This small molecule binds to this protein.
Small molecule (SMILES): CN(CCOc1ccc(C[C@H]2SC(=O)NC2=O)cc1)c1ccccn1

Binding-site contacts:
Ligand atom N3 contacts residue THR196 of chain 1.A at 3.1 Å (h-bond).
Ligand atom C9 contacts residue LEU195 of chain 1.A at 3.9 Å (hydrophobic).
Ligand atom C20 contacts residue PRO199 of chain 1.A at 3.7 Å (hydrophobic).
Ligand atom C4 contacts residue HIS92 of chain 1.A at 3.5 Å.
Ligand atom N3 contacts residue HIS94 of chain 1.A at 3.5 Å (h-bond).
Ligand atom C4 contacts residue THR197 of chain 1.A at 4.0 Å.
Ligand atom O4 contacts residue THR196 of chain 1.A at 3.8 Å.
Ligand atom N18 contacts residue PRO199 of chain 1.A at 3.8 Å.
Ligand atom C4 contacts residue THR196 of chain 1.A at 3.5 Å.
Ligand atom C8 contacts residue LEU195 of chain 1.A at 3.9 Å (hydrophobic).
Ligand atom C2 contacts residue ZN1 of chain 1.B at 3.1 Å.
Ligand atom O2 contacts residue VAL140 of chain 1.A at 3.8 Å.
Ligand atom C5 contacts residue THR197 of chain 1.A at 3.6 Å.
Ligand atom O2 contacts residue HIS117 of chain 1.A at 3.4 Å (h-bond).
Ligand atom C9 contacts residue PHE128 of chain 1.A at 3.4 Å (hydrophobic).
Ligand atom O4 contacts residue ZN1 of chain 1.B at 3.0 Å.
Ligand atom O13 contacts residue PHE128 of chain 1.A at 4.0 Å.
Ligand atom N3 contacts residue HIS92 of chain 1.A at 3.0 Å (h-bond).
Ligand atom S1 contacts residue LEU195 of chain 1.A at 3.7 Å.
Ligand atom C6 contacts residue THR197 of chain 1.A at 3.9 Å.
Ligand atom N3 contacts residue ZN1 of chain 1.B at 1.9 Å.
Ligand atom C4 contacts residue ZN1 of chain 1.B at 2.9 Å.
Ligand atom C16 contacts residue PHE128 of chain 1.A at 3.8 Å (hydrophobic).
Ligand atom O4 contacts residue HIS94 of chain 1.A at 3.3 Å.
Ligand atom C22 contacts residue VAL132 of chain 1.A at 4.0 Å (hydrophobic).
Ligand atom C7 contacts residue THR197 of chain 1.A at 4.0 Å.
Ligand atom C4 contacts residue HIS94 of chain 1.A at 4.0 Å.
Ligand atom C10 contacts residue LEU195 of chain 1.A at 3.8 Å (hydrophobic).
Ligand atom O2 contacts residue TRP206 of chain 1.A at 3.3 Å.
Ligand atom C2 contacts residue THR196 of chain 1.A at 3.6 Å.
Ligand atom C16 contacts residue VAL132 of chain 1.A at 4.0 Å (hydrophobic).
Ligand atom S1 contacts residue THR196 of chain 1.A at 3.7 Å.
Ligand atom C12 contacts residue THR197 of chain 1.A at 3.4 Å.
Ligand atom N3 contacts residue HIS117 of chain 1.A at 3.4 Å (h-bond).
Ligand atom O4 contacts residue HIS92 of chain 1.A at 3.4 Å (h-bond).
Ligand atom O2 contacts residue ZN1 of chain 1.B at 3.3 Å.
Ligand atom C19 contacts residue PRO199 of chain 1.A at 3.6 Å (hydrophobic).
Ligand atom C21 contacts residue PRO199 of chain 1.A at 4.0 Å (hydrophobic).
Ligand atom C2 contacts residue HIS117 of chain 1.A at 3.9 Å.
Ligand atom O4 contacts residue THR197 of chain 1.A at 3.4 Å.

Sequence of chain 1.A:
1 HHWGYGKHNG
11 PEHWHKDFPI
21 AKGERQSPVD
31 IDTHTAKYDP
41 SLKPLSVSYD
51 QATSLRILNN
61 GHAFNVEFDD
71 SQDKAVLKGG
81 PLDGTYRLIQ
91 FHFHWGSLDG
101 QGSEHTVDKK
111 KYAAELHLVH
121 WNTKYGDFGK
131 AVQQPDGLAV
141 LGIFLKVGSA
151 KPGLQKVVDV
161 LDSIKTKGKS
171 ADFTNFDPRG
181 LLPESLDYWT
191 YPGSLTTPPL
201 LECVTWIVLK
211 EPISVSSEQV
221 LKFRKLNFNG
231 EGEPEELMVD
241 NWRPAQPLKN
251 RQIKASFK